A small-molecule ligand and the protein it binds are described below.
Small molecule (SMILES): CNC(=O)c1cccnc1

Binding-site contacts:
Ligand atom N06 contacts residue THR53 of chain 1.B at 3.2 Å (h-bond).
Ligand atom C03 contacts residue SER52 of chain 1.B at 3.9 Å.
Ligand atom C01 contacts residue ASN41 of chain 1.B at 4.0 Å.
Ligand atom C04 contacts residue TRP51 of chain 1.B at 4.5 Å (hydrophobic).
Ligand atom C08 contacts residue LEU54 of chain 1.B at 4.2 Å (hydrophobic).
Ligand atom C08 contacts residue LEU113 of chain 1.B at 4.4 Å (hydrophobic).
Ligand atom N06 contacts residue ASP150 of chain 1.B at 3.5 Å (salt-bridge).
Ligand atom C09 contacts residue MET108 of chain 1.B at 3.9 Å (hydrophobic).
Ligand atom C05 contacts residue SER52 of chain 1.B at 3.3 Å.
Ligand atom C05 contacts residue LEU113 of chain 1.B at 3.9 Å (hydrophobic).
Ligand atom C05 contacts residue ASP150 of chain 1.B at 4.5 Å.
Ligand atom C03 contacts residue ASN41 of chain 1.B at 4.0 Å.
Ligand atom C04 contacts residue SER52 of chain 1.B at 4.0 Å.
Ligand atom N06 contacts residue LEU54 of chain 1.B at 3.8 Å.
Ligand atom C05 contacts residue THR53 of chain 1.B at 3.8 Å.
Ligand atom C09 contacts residue LEU113 of chain 1.B at 4.1 Å (hydrophobic).
Ligand atom C07 contacts residue ASP150 of chain 1.B at 3.7 Å.
Ligand atom N02 contacts residue SER52 of chain 1.B at 2.8 Å (h-bond).
Ligand atom N06 contacts residue LEU113 of chain 1.B at 4.2 Å.
Ligand atom N02 contacts residue LEU113 of chain 1.B at 4.1 Å.
Ligand atom C07 contacts residue LEU54 of chain 1.B at 3.6 Å (hydrophobic).
Ligand atom C01 contacts residue TRP51 of chain 1.B at 3.7 Å (hydrophobic).
Ligand atom O10 contacts residue TRP51 of chain 1.B at 4.3 Å.
Ligand atom C05 contacts residue TRP51 of chain 1.B at 4.1 Å (hydrophobic).
Ligand atom C03 contacts residue LEU113 of chain 1.B at 4.3 Å (hydrophobic).
Ligand atom C07 contacts residue THR53 of chain 1.B at 4.1 Å.
Ligand atom O10 contacts residue ASN41 of chain 1.B at 3.0 Å (h-bond).
Ligand atom C03 contacts residue TRP51 of chain 1.B at 4.0 Å (hydrophobic).
Ligand atom N02 contacts residue TRP51 of chain 1.B at 3.7 Å.
Ligand atom C01 contacts residue TRP102 of chain 1.B at 3.3 Å (hydrophobic).
Ligand atom N06 contacts residue SER52 of chain 1.B at 4.1 Å.
Ligand atom C07 contacts residue LEU113 of chain 1.B at 4.4 Å (hydrophobic).
Ligand atom C04 contacts residue LEU113 of chain 1.B at 3.9 Å (hydrophobic).
Ligand atom C09 contacts residue PRO105 of chain 1.B at 4.3 Å (hydrophobic).
Ligand atom C08 contacts residue MET108 of chain 1.B at 3.9 Å (hydrophobic).
Ligand atom C01 contacts residue SER52 of chain 1.B at 3.6 Å.

Sequence of chain 1.B:
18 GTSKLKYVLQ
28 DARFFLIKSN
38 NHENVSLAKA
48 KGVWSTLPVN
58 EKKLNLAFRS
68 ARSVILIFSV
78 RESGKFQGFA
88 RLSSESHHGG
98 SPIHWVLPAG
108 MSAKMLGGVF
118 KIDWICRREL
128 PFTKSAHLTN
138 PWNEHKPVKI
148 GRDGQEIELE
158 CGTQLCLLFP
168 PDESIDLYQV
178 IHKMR